A protein and the small-molecule ligand that binds it are described below.
Small molecule (SMILES): CC(=O)N[C@H]1[C@H](O[C@H]2[C@H](O)[C@@H](NC(C)=O)CO[C@@H]2CO)O[C@H](CO)[C@@H](O)[C@@H]1O

Sequence of chain 1.B:
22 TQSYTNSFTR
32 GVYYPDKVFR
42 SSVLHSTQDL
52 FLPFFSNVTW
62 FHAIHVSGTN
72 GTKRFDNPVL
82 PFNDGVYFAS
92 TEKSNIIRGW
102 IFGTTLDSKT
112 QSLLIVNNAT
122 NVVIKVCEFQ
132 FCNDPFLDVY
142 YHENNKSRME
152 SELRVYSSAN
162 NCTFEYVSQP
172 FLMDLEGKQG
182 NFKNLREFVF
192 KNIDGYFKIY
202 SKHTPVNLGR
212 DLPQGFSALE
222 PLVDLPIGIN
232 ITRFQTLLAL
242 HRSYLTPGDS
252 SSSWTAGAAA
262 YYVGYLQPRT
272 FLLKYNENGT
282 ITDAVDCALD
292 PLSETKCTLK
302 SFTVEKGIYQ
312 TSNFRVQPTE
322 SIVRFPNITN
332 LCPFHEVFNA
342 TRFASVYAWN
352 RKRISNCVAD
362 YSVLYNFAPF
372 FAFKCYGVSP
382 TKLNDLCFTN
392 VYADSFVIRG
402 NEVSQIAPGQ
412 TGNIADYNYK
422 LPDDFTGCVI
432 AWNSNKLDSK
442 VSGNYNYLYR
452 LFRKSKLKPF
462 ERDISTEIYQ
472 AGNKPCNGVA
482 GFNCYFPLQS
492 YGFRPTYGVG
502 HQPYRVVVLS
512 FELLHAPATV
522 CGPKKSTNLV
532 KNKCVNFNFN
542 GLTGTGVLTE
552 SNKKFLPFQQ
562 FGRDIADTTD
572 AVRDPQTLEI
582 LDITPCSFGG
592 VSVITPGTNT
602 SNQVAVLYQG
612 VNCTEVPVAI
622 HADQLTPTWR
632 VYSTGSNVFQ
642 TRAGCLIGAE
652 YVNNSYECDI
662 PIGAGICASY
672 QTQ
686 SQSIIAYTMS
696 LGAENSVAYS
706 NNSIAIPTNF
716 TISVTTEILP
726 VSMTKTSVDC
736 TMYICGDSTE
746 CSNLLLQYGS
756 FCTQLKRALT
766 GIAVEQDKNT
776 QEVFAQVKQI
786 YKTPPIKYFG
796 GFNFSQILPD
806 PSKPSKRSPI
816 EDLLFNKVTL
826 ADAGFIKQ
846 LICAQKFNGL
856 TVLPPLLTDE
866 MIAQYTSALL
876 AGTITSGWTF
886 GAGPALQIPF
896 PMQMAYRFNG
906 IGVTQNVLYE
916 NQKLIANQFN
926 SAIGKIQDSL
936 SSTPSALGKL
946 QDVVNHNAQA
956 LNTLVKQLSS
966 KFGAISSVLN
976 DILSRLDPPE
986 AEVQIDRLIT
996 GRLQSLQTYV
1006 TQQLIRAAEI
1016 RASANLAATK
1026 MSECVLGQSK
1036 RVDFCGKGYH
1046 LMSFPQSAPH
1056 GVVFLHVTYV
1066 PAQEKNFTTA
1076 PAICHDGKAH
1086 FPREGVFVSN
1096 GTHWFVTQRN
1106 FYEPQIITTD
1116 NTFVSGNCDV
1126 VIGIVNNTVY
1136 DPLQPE

Binding-site contacts:
Ligand atom C4 contacts residue ASN1071 of chain 1.B at 4.3 Å.
Ligand atom C2 contacts residue ASN1071 of chain 1.B at 2.5 Å.
Ligand atom C5 contacts residue ALA703 of chain 1.B at 4.1 Å (hydrophobic).
Ligand atom C6 contacts residue ALA703 of chain 1.B at 3.7 Å (hydrophobic).
Ligand atom C3 contacts residue ASN1071 of chain 1.B at 3.8 Å.
Ligand atom C8 contacts residue ASN1071 of chain 1.B at 4.4 Å.
Ligand atom C5 contacts residue ASN1071 of chain 1.B at 3.7 Å.
Ligand atom O7 contacts residue ASN1071 of chain 1.B at 3.6 Å.
Ligand atom C7 contacts residue ASN1071 of chain 1.B at 3.4 Å.
Ligand atom O5 contacts residue ASN1071 of chain 1.B at 2.4 Å (h-bond).
Ligand atom O6 contacts residue ASN1071 of chain 1.B at 4.2 Å.
Ligand atom N2 contacts residue ASN1071 of chain 1.B at 2.8 Å (h-bond).
Ligand atom O6 contacts residue ALA703 of chain 1.B at 4.3 Å.
Ligand atom C1 contacts residue ASN1071 of chain 1.B at 1.4 Å.
Ligand atom O5 contacts residue ALA703 of chain 1.B at 4.5 Å.